Binding-site contacts:
Ligand atom C10 contacts residue THR6 of chain 2.B at 3.7 Å.
Ligand atom C38 contacts residue LYS127 of chain 2.A at 3.6 Å.
Ligand atom C25 contacts residue GLY176 of chain 2.A at 4.0 Å.
Ligand atom O13 contacts residue VAL51 of chain 2.A at 3.8 Å.
Ligand atom C23 contacts residue ASN47 of chain 2.A at 3.7 Å.
Ligand atom C23 contacts residue PHE124 of chain 2.A at 3.9 Å (hydrophobic).
Ligand atom C48 contacts residue VAL51 of chain 2.A at 3.5 Å (hydrophobic).
Ligand atom O24 contacts residue LEU223 of chain 2.A at 3.6 Å.
Ligand atom O22 contacts residue ASN47 of chain 2.A at 3.5 Å (h-bond).
Ligand atom C27 contacts residue LYS127 of chain 2.A at 3.8 Å.
Ligand atom C18 contacts residue THR6 of chain 2.B at 4.0 Å.
Ligand atom C45 contacts residue LEU48 of chain 2.A at 4.2 Å (hydrophobic).
Ligand atom C48 contacts residue GLU19 of chain 2.A at 4.0 Å.
Ligand atom C20 contacts residue LYS127 of chain 2.A at 3.8 Å.
Ligand atom C18 contacts residue ILE224 of chain 2.A at 3.8 Å (hydrophobic).
Ligand atom C7 contacts residue ASN47 of chain 2.A at 3.7 Å.
Ligand atom C14 contacts residue ASN47 of chain 2.A at 3.6 Å.
Ligand atom C25 contacts residue ILE224 of chain 2.A at 4.0 Å (hydrophobic).
Ligand atom C12 contacts residue THR6 of chain 2.B at 4.0 Å.
Ligand atom C5 contacts residue THR6 of chain 2.B at 3.9 Å.
Ligand atom C38 contacts residue MET128 of chain 2.A at 3.5 Å (hydrophobic).
Ligand atom C38 contacts residue PHE124 of chain 2.A at 3.6 Å (hydrophobic).
Ligand atom C7 contacts residue VAL51 of chain 2.A at 3.7 Å (hydrophobic).
Ligand atom C27 contacts residue PHE124 of chain 2.A at 3.7 Å (hydrophobic).
Ligand atom C26 contacts residue ILE173 of chain 2.A at 4.2 Å (hydrophobic).
Ligand atom O16 contacts residue PRO172 of chain 2.A at 3.8 Å.
Ligand atom C7 contacts residue SER50 of chain 2.A at 3.9 Å.
Ligand atom C46 contacts residue GLU19 of chain 2.A at 3.8 Å.
Ligand atom C45 contacts residue VAL51 of chain 2.A at 4.1 Å (hydrophobic).
Ligand atom C20 contacts residue THR6 of chain 2.B at 3.7 Å.
Ligand atom C25 contacts residue PRO172 of chain 2.A at 3.5 Å (hydrophobic).
Ligand atom C25 contacts residue THR6 of chain 2.B at 4.0 Å.
Ligand atom O32 contacts residue LYS127 of chain 2.A at 2.8 Å (salt-bridge).
Ligand atom C18 contacts residue LEU223 of chain 2.A at 4.1 Å (hydrophobic).
Ligand atom C48 contacts residue LEU48 of chain 2.A at 4.1 Å (hydrophobic).
Ligand atom C6 contacts residue VAL51 of chain 2.A at 4.1 Å (hydrophobic).
Ligand atom O13 contacts residue THR6 of chain 2.B at 3.6 Å (h-bond).
Ligand atom C48 contacts residue MET27 of chain 2.A at 4.0 Å (hydrophobic).
Ligand atom C26 contacts residue LYS127 of chain 2.A at 3.9 Å.
Ligand atom C23 contacts residue ILE173 of chain 2.A at 3.9 Å (hydrophobic).

Sequence of chain 2.A:
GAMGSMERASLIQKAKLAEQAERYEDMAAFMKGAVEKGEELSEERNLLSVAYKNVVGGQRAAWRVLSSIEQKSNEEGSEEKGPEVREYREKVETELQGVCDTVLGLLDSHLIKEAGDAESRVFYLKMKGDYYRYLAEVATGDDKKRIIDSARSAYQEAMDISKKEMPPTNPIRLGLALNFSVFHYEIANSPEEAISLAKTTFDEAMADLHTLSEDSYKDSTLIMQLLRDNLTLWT

Sequence of chain 2.B:
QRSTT

The small molecule below binds the protein below.
Small molecule (SMILES): C=CC(C)(C)OC[C@H]1O[C@H](O[C@@H]2C3=C([C@H](C)COC(C)=O)C[C@H](O)[C@]3(C)/C=C3/[C@@H](COC)CC[C@H]3[C@@H](C)[C@H]2O)[C@H](O)[C@@H](OC(C)=O)[C@@H]1O